Binding-site contacts:
Ligand atom CAE contacts residue PHE21 of chain 1.D at 3.9 Å (hydrophobic).
Ligand atom CAD contacts residue MET56 of chain 1.D at 3.7 Å (hydrophobic).
Ligand atom NAO contacts residue ALA44 of chain 1.D at 3.7 Å.
Ligand atom CAI contacts residue TYR74 of chain 1.D at 3.8 Å (hydrophobic).
Ligand atom CAJ contacts residue LEU63 of chain 1.D at 3.8 Å (hydrophobic).
Ligand atom CAG contacts residue TYR74 of chain 1.D at 3.5 Å (hydrophobic).
Ligand atom CAQ contacts residue LEU63 of chain 1.D at 3.8 Å (hydrophobic).
Ligand atom CAR contacts residue TYR74 of chain 1.D at 3.6 Å (hydrophobic).
Ligand atom CAF contacts residue SER59 of chain 1.D at 3.3 Å.
Ligand atom BRA contacts residue TYR48 of chain 1.D at 3.7 Å.
Ligand atom CAG contacts residue ASN108 of chain 1.D at 3.5 Å.
Ligand atom CAP contacts residue TYR74 of chain 1.D at 3.8 Å (hydrophobic).
Ligand atom NAN contacts residue HIS60 of chain 1.D at 3.5 Å.
Ligand atom CAI contacts residue ALA44 of chain 1.D at 3.8 Å (hydrophobic).
Ligand atom CAC contacts residue TYR74 of chain 1.D at 3.5 Å (hydrophobic).
Ligand atom CAE contacts residue TYR74 of chain 1.D at 3.7 Å (hydrophobic).
Ligand atom CAE contacts residue MET76 of chain 1.D at 3.8 Å (hydrophobic).
Ligand atom NAN contacts residue ILE104 of chain 1.D at 3.8 Å.
Ligand atom BRB contacts residue GLY90 of chain 1.D at 3.6 Å.
Ligand atom NAM contacts residue HIS15 of chain 1.D at 3.5 Å (h-bond).
Ligand atom NAO contacts residue HIS15 of chain 1.D at 3.2 Å.
Ligand atom CAH contacts residue MET56 of chain 1.D at 3.7 Å (hydrophobic).
Ligand atom BRA contacts residue MET76 of chain 1.D at 3.8 Å.
Ligand atom CAC contacts residue ASN108 of chain 1.D at 3.8 Å.
Ligand atom CAV contacts residue CYS106 of chain 1.D at 3.7 Å (hydrophobic).
Ligand atom NAM contacts residue MET19 of chain 1.D at 3.4 Å.
Ligand atom CAU contacts residue HIS15 of chain 1.D at 3.4 Å.
Ligand atom CAP contacts residue PHE21 of chain 1.D at 3.8 Å (hydrophobic).
Ligand atom BRB contacts residue SER71 of chain 1.D at 3.7 Å.
Ligand atom CAD contacts residue HIS60 of chain 1.D at 3.6 Å.
Ligand atom BRA contacts residue PHE47 of chain 1.D at 3.9 Å.
Ligand atom BRB contacts residue VAL69 of chain 1.D at 3.3 Å.
Ligand atom CAH contacts residue TYR48 of chain 1.D at 3.7 Å (hydrophobic).
Ligand atom CAT contacts residue MET19 of chain 1.D at 3.9 Å (hydrophobic).
Ligand atom CAF contacts residue HIS60 of chain 1.D at 3.8 Å.
Ligand atom CAR contacts residue HIS15 of chain 1.D at 3.8 Å.
Ligand atom NAL contacts residue HIS60 of chain 1.D at 3.7 Å.
Ligand atom NAN contacts residue MET19 of chain 1.D at 3.9 Å.
Ligand atom NAL contacts residue MET19 of chain 1.D at 3.4 Å.
Ligand atom CAT contacts residue HIS15 of chain 1.D at 3.4 Å.

Sequence of chain 1.D:
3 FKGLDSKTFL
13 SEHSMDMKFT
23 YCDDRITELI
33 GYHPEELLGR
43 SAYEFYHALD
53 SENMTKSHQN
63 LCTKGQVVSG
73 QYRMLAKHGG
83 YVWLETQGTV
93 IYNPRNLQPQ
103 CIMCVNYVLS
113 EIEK

A protein and the small-molecule ligand that binds it are described below.
Small molecule (SMILES): Brc1cccc([C@@H]2C[C@H](c3cccc(Br)c3)n3nnnc3N2)c1